Sequence of chain 1.D:
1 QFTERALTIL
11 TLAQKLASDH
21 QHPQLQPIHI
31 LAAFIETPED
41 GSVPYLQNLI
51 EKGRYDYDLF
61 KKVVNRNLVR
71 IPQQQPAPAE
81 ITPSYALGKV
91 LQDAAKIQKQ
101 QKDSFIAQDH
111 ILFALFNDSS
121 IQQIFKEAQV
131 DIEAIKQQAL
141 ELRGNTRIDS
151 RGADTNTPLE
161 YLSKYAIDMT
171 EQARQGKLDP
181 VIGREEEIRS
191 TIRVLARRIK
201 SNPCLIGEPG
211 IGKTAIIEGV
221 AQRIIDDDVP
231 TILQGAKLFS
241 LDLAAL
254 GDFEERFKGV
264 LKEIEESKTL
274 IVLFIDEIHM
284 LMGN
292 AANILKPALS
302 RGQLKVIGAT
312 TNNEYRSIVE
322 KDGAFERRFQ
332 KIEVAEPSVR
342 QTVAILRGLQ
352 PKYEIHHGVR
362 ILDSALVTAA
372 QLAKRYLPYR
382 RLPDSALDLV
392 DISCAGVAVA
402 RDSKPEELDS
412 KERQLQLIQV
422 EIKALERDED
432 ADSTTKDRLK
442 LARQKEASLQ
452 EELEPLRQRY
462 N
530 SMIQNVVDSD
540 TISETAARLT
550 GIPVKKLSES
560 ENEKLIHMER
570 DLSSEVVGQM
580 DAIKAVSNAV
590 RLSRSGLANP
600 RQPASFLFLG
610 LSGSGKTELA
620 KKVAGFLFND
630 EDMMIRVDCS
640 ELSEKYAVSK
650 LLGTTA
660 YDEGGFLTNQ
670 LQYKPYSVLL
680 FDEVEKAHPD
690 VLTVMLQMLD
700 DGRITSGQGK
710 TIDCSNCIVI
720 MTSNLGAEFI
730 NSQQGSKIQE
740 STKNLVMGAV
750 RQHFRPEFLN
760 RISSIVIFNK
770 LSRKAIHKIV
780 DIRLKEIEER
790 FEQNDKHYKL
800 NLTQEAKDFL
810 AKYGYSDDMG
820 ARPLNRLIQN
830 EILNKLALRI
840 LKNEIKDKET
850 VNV

Binding-site contacts:
Ligand atom O1A contacts residue THR214 of chain 1.D at 3.2 Å (h-bond).
Ligand atom PA contacts residue GLY212 of chain 1.D at 3.3 Å.
Ligand atom C8 contacts residue ILE211 of chain 1.D at 3.3 Å (hydrophobic).
Ligand atom N1 contacts residue VAL181 of chain 1.D at 3.2 Å.
Ligand atom PB contacts residue ILE211 of chain 1.D at 3.3 Å.
Ligand atom N6 contacts residue ILE182 of chain 1.D at 3.3 Å (h-bond).
Ligand atom O1B contacts residue ILE211 of chain 1.D at 2.3 Å (h-bond).
Ligand atom N1 contacts residue PRO180 of chain 1.D at 3.8 Å.
Ligand atom N3B contacts residue GLY210 of chain 1.D at 3.0 Å (h-bond).
Ligand atom O5' contacts residue GLY212 of chain 1.D at 3.2 Å.
Ligand atom N7 contacts residue ILE211 of chain 1.D at 3.5 Å (h-bond).
Ligand atom N6 contacts residue VAL181 of chain 1.D at 3.2 Å.
Ligand atom O2B contacts residue GLY212 of chain 1.D at 3.2 Å.
Ligand atom O3A contacts residue GLY210 of chain 1.D at 3.1 Å.
Ligand atom O1G contacts residue GLY210 of chain 1.D at 3.8 Å.
Ligand atom O3A contacts residue GLY212 of chain 1.D at 2.5 Å (h-bond).
Ligand atom PB contacts residue LYS213 of chain 1.D at 3.0 Å.
Ligand atom PB contacts residue GLY212 of chain 1.D at 3.1 Å.
Ligand atom O1A contacts residue ALA215 of chain 1.D at 2.6 Å (h-bond).
Ligand atom O2G contacts residue THR214 of chain 1.D at 3.7 Å.
Ligand atom C6 contacts residue VAL181 of chain 1.D at 3.6 Å (hydrophobic).
Ligand atom O1A contacts residue LYS213 of chain 1.D at 3.4 Å (salt-bridge).
Ligand atom PB contacts residue GLY210 of chain 1.D at 3.4 Å.
Ligand atom PB contacts residue THR214 of chain 1.D at 3.5 Å.
Ligand atom O3A contacts residue ILE211 of chain 1.D at 3.2 Å (h-bond).
Ligand atom C5' contacts residue GLY210 of chain 1.D at 3.0 Å.
Ligand atom O1B contacts residue GLY212 of chain 1.D at 2.7 Å (h-bond).
Ligand atom O3A contacts residue LYS213 of chain 1.D at 3.4 Å (salt-bridge).
Ligand atom O1A contacts residue GLY212 of chain 1.D at 2.9 Å.
Ligand atom N7 contacts residue GLY212 of chain 1.D at 3.8 Å.
Ligand atom C8 contacts residue GLY212 of chain 1.D at 3.6 Å.
Ligand atom O2B contacts residue THR214 of chain 1.D at 2.1 Å (h-bond).
Ligand atom C4' contacts residue GLY210 of chain 1.D at 3.7 Å.
Ligand atom O3G contacts residue THR214 of chain 1.D at 3.6 Å (h-bond).
Ligand atom C5' contacts residue GLY212 of chain 1.D at 3.1 Å.
Ligand atom O2B contacts residue ALA215 of chain 1.D at 3.8 Å.
Ligand atom O2B contacts residue LYS213 of chain 1.D at 2.6 Å (salt-bridge).
Ligand atom O1B contacts residue GLY210 of chain 1.D at 3.1 Å.
Ligand atom O1B contacts residue LYS213 of chain 1.D at 2.6 Å (salt-bridge).
Ligand atom C5' contacts residue ILE211 of chain 1.D at 3.8 Å (hydrophobic).

A protein and the small-molecule ligand that binds it are described below.
Small molecule (SMILES): Nc1ncnc2c1ncn2[C@@H]1O[C@H](CO[P](=O)(O)O[P](=O)(O)NP(=O)(O)O)[C@@H](O)[C@H]1O